Sequence of chain 1.L:
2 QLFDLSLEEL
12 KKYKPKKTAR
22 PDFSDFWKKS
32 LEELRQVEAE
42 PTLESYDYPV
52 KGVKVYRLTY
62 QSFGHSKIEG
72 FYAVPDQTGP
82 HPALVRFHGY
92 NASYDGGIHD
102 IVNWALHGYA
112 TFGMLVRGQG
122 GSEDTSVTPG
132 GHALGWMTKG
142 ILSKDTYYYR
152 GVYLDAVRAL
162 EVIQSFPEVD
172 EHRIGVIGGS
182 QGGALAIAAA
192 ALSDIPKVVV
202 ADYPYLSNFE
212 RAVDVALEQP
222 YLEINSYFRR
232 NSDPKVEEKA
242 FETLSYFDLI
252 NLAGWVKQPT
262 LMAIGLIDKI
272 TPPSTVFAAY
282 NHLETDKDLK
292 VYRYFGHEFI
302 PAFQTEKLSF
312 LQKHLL

A small-molecule ligand and the protein it binds are described below.
Small molecule (SMILES): O[C@@H]1[C@@H](O)[C@H](O)OC[C@H]1O

Sequence of chain 1.H:
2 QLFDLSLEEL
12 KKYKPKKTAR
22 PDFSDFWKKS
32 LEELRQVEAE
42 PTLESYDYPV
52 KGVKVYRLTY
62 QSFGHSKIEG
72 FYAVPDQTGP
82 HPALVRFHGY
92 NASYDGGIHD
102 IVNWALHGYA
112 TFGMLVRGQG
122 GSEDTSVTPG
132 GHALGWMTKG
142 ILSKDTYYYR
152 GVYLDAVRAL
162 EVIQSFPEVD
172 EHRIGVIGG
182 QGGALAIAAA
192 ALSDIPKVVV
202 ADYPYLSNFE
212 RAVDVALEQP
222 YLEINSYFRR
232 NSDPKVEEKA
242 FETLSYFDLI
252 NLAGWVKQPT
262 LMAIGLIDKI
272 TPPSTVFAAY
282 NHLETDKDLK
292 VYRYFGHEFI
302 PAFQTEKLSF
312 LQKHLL

Binding-site contacts:
Ligand atom C4 contacts residue TYR47 of chain 1.L at 3.7 Å (hydrophobic).
Ligand atom O3 contacts residue SER233 of chain 1.H at 3.8 Å.
Ligand atom C1 contacts residue TYR47 of chain 1.L at 2.9 Å (hydrophobic).
Ligand atom C1 contacts residue ASP96 of chain 1.L at 4.2 Å.
Ligand atom C2 contacts residue SER233 of chain 1.H at 4.2 Å.
Ligand atom C3 contacts residue SER233 of chain 1.H at 4.5 Å.
Ligand atom O2 contacts residue TYR47 of chain 1.L at 4.4 Å.
Ligand atom O1 contacts residue ILE99 of chain 1.L at 4.5 Å.
Ligand atom O5 contacts residue ASP96 of chain 1.L at 4.5 Å.
Ligand atom C3 contacts residue TYR47 of chain 1.L at 3.6 Å (hydrophobic).
Ligand atom O2 contacts residue ASP96 of chain 1.L at 4.1 Å.
Ligand atom O1 contacts residue TYR47 of chain 1.L at 4.0 Å.
Ligand atom O5 contacts residue TYR47 of chain 1.L at 3.1 Å (h-bond).
Ligand atom O1 contacts residue ASP96 of chain 1.L at 3.1 Å (salt-bridge).
Ligand atom O4 contacts residue TYR47 of chain 1.L at 4.2 Å.
Ligand atom O2 contacts residue ASP234 of chain 1.H at 4.3 Å.
Ligand atom C5 contacts residue TYR47 of chain 1.L at 2.8 Å (hydrophobic).
Ligand atom C2 contacts residue ASP96 of chain 1.L at 4.0 Å.
Ligand atom O1 contacts residue PHE72 of chain 1.L at 3.7 Å.
Ligand atom C5 contacts residue THR306 of chain 1.I at 4.2 Å.
Ligand atom C1 contacts residue PHE72 of chain 1.L at 4.2 Å (hydrophobic).
Ligand atom O2 contacts residue SER233 of chain 1.H at 4.4 Å.
Ligand atom C2 contacts residue TYR47 of chain 1.L at 3.8 Å (hydrophobic).
Ligand atom O5 contacts residue ILE99 of chain 1.L at 3.9 Å.
Ligand atom O3 contacts residue ASP234 of chain 1.H at 4.0 Å.
Ligand atom O4 contacts residue THR306 of chain 1.I at 4.3 Å.
Ligand atom C4 contacts residue THR306 of chain 1.I at 4.3 Å.

Sequence of chain 1.I:
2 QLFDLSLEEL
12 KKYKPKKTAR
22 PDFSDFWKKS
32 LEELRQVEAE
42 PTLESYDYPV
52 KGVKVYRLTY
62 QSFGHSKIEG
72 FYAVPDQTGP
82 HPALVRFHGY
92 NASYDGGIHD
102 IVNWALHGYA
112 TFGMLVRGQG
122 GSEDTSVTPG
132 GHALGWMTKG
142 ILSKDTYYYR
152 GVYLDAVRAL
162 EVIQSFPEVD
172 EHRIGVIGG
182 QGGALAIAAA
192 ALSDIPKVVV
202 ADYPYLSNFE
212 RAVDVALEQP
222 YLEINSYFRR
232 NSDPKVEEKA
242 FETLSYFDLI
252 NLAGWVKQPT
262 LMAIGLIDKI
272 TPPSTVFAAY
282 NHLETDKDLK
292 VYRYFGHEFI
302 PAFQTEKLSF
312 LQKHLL